Sequence of chain 1.E:
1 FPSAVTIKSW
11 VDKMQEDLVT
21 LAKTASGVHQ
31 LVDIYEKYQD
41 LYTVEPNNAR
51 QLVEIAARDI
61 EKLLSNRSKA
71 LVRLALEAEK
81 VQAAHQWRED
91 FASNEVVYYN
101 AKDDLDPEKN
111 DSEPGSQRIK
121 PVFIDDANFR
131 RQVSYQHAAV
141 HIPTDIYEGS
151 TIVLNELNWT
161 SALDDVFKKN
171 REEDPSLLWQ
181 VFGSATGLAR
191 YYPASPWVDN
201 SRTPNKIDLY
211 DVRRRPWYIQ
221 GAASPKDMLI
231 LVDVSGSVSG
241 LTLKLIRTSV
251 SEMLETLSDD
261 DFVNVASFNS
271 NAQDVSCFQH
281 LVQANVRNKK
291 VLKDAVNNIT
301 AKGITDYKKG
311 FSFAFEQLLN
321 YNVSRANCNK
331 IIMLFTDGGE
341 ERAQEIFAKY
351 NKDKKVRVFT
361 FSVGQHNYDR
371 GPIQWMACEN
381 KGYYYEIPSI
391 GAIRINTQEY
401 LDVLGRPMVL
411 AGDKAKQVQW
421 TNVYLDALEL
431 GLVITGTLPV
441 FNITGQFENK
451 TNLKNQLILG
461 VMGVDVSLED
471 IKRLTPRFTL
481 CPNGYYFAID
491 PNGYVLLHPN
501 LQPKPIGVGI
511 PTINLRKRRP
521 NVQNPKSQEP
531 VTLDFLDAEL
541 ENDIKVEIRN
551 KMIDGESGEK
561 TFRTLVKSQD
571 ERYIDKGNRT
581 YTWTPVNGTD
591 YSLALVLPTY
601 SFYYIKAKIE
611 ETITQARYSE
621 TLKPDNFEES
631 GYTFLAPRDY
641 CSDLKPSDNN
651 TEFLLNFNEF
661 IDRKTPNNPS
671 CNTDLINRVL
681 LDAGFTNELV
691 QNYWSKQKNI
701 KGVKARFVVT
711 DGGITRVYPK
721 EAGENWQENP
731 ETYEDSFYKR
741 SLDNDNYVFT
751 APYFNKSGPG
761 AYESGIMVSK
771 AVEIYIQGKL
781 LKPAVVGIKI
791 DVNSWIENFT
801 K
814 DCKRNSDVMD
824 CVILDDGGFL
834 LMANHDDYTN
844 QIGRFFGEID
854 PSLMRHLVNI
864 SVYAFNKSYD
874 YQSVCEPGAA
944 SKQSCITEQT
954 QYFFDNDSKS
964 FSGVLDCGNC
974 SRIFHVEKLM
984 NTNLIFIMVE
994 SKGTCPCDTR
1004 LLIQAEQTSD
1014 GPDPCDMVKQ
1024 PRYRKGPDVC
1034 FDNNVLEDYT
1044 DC

Binding-site contacts:
Ligand atom O7 contacts residue ASN322 of chain 1.E at 2.9 Å (h-bond).
Ligand atom C1 contacts residue ASN322 of chain 1.E at 2.4 Å.
Ligand atom C2 contacts residue ASN322 of chain 1.E at 3.7 Å.
Ligand atom O6 contacts residue ASN320 of chain 1.E at 3.0 Å (h-bond).
Ligand atom C6 contacts residue ASN320 of chain 1.E at 3.8 Å.
Ligand atom O5 contacts residue ASN322 of chain 1.E at 3.1 Å (h-bond).
Ligand atom N2 contacts residue ASN322 of chain 1.E at 3.9 Å.
Ligand atom O5 contacts residue ASN320 of chain 1.E at 4.1 Å.
Ligand atom C7 contacts residue ASN322 of chain 1.E at 3.5 Å.
Ligand atom C5 contacts residue ASN320 of chain 1.E at 4.4 Å.
Ligand atom C5 contacts residue ASN322 of chain 1.E at 3.9 Å.

The protein below binds the small molecule below.
Small molecule (SMILES): CC(=O)N[C@H]1[C@H](O[C@H]2[C@H](O)[C@@H](CO)OC[C@@H]2NC(C)=O)O[C@H](CO)[C@@H](O)[C@@H]1O